A small-molecule ligand and the protein it binds are described below.
Small molecule (SMILES): CC(=O)N[C@@H]1[C@@H](O)[C@H](O)[C@@H](CO)O[C@H]1O

Binding-site contacts:
Ligand atom O7 contacts residue ASN202 of chain 1.D at 4.5 Å.
Ligand atom C8 contacts residue THR274 of chain 1.D at 4.3 Å.
Ligand atom C5 contacts residue ASN202 of chain 1.D at 3.6 Å.
Ligand atom C3 contacts residue ASN202 of chain 1.D at 3.8 Å.
Ligand atom C1 contacts residue ASN202 of chain 1.D at 1.4 Å.
Ligand atom O5 contacts residue THR204 of chain 1.D at 4.3 Å.
Ligand atom C6 contacts residue LYS205 of chain 1.D at 3.7 Å.
Ligand atom N2 contacts residue ASN202 of chain 1.D at 2.9 Å (h-bond).
Ligand atom C5 contacts residue THR204 of chain 1.D at 4.3 Å.
Ligand atom O5 contacts residue ASN202 of chain 1.D at 2.3 Å (h-bond).
Ligand atom C1 contacts residue THR204 of chain 1.D at 4.1 Å.
Ligand atom C4 contacts residue ASN202 of chain 1.D at 4.2 Å.
Ligand atom C5 contacts residue LYS205 of chain 1.D at 4.4 Å.
Ligand atom C2 contacts residue ASN202 of chain 1.D at 2.5 Å.
Ligand atom C7 contacts residue ASN202 of chain 1.D at 3.9 Å.
Ligand atom O5 contacts residue LYS205 of chain 1.D at 3.7 Å.

Sequence of chain 1.D:
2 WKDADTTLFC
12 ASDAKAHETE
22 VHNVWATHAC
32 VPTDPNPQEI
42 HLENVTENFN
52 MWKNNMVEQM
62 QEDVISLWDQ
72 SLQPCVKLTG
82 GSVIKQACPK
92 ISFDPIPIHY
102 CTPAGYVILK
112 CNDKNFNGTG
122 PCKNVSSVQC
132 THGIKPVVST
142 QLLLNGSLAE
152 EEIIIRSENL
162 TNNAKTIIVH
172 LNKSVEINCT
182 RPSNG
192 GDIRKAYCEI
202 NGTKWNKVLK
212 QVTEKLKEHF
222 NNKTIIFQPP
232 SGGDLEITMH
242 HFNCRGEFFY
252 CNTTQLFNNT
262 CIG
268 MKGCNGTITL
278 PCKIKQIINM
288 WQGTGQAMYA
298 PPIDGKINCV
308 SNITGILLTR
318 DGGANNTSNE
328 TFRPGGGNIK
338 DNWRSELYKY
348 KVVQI